Sequence of chain 1.L:
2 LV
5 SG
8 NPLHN

A protein and the small-molecule ligand that binds it are described below.
Small molecule (SMILES): CC(=O)N[C@H]1[C@@H](O[C@H]2[C@H](O)[C@@H](NC(C)=O)CO[C@@H]2CO)O[C@H](CO)[C@@H](O)[C@@H]1O

Binding-site contacts:
Ligand atom C4 contacts residue ASN175 of chain 1.J at 4.2 Å.
Ligand atom C8 contacts residue ASP222 of chain 1.J at 3.9 Å.
Ligand atom O5 contacts residue TRP200 of chain 1.J at 3.4 Å.
Ligand atom C5 contacts residue VAL198 of chain 1.J at 3.7 Å (hydrophobic).
Ligand atom O5 contacts residue VAL198 of chain 1.J at 3.7 Å.
Ligand atom C8 contacts residue SER151 of chain 1.J at 3.8 Å.
Ligand atom C7 contacts residue SER151 of chain 1.J at 3.7 Å.
Ligand atom O6 contacts residue ASP222 of chain 1.J at 4.4 Å.
Ligand atom O7 contacts residue SER151 of chain 1.J at 2.7 Å (h-bond).
Ligand atom C5 contacts residue TRP200 of chain 1.J at 4.3 Å (hydrophobic).
Ligand atom C1 contacts residue TRP200 of chain 1.J at 4.2 Å (hydrophobic).
Ligand atom C2 contacts residue MET173 of chain 1.J at 4.4 Å (hydrophobic).
Ligand atom C5 contacts residue ASN175 of chain 1.J at 3.6 Å.
Ligand atom O7 contacts residue MET173 of chain 1.J at 4.5 Å.
Ligand atom C8 contacts residue ASP127 of chain 1.J at 3.6 Å.
Ligand atom O7 contacts residue VAL198 of chain 1.J at 3.8 Å.
Ligand atom C2 contacts residue ASN175 of chain 1.J at 2.5 Å.
Ligand atom C8 contacts residue VAL149 of chain 1.J at 3.8 Å (hydrophobic).
Ligand atom O5 contacts residue ASN175 of chain 1.J at 2.3 Å (h-bond).
Ligand atom C1 contacts residue MET173 of chain 1.J at 4.1 Å (hydrophobic).
Ligand atom C1 contacts residue ASN175 of chain 1.J at 1.4 Å.
Ligand atom C3 contacts residue MET173 of chain 1.J at 4.2 Å (hydrophobic).
Ligand atom C7 contacts residue VAL149 of chain 1.J at 4.4 Å (hydrophobic).
Ligand atom N2 contacts residue ASN175 of chain 1.J at 3.0 Å (h-bond).
Ligand atom C6 contacts residue TRP200 of chain 1.J at 4.2 Å (hydrophobic).
Ligand atom O6 contacts residue SER5 of chain 1.L at 3.4 Å.
Ligand atom C6 contacts residue ASP222 of chain 1.J at 3.8 Å.
Ligand atom O6 contacts residue TRP200 of chain 1.J at 3.5 Å.
Ligand atom O7 contacts residue ASN175 of chain 1.J at 2.6 Å (h-bond).
Ligand atom C8 contacts residue HIS125 of chain 1.J at 4.0 Å.
Ligand atom C6 contacts residue SER5 of chain 1.L at 4.1 Å.
Ligand atom C1 contacts residue VAL198 of chain 1.J at 4.3 Å (hydrophobic).
Ligand atom C6 contacts residue VAL198 of chain 1.J at 3.7 Å (hydrophobic).
Ligand atom N2 contacts residue MET173 of chain 1.J at 4.2 Å.
Ligand atom C7 contacts residue ASN175 of chain 1.J at 3.1 Å.
Ligand atom C3 contacts residue ASN175 of chain 1.J at 3.8 Å.

Sequence of chain 1.J:
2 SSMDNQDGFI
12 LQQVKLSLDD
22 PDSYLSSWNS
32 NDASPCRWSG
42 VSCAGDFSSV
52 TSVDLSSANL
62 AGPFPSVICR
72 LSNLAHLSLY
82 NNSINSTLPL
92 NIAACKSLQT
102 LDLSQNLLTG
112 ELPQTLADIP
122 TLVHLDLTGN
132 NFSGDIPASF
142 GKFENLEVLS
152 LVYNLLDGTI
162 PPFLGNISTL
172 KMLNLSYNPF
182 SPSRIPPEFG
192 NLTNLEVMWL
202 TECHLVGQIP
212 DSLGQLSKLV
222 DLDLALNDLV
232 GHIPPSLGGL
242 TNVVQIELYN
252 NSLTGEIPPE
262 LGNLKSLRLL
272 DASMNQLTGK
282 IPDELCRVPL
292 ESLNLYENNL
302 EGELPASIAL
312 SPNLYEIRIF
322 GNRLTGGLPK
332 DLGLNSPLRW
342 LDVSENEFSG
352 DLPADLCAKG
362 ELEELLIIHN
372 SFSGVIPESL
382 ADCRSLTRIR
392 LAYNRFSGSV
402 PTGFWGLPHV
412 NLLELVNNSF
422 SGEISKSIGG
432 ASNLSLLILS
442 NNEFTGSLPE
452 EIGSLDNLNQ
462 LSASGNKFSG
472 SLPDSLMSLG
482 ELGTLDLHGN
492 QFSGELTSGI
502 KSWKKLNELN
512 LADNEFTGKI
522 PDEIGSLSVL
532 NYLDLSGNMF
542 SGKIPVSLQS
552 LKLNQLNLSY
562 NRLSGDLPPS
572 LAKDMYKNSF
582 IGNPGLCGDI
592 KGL